A protein and the small-molecule ligand that binds it are described below.
Small molecule (SMILES): NC(=O)NOCc1ccccc1

Sequence of chain 1.A:
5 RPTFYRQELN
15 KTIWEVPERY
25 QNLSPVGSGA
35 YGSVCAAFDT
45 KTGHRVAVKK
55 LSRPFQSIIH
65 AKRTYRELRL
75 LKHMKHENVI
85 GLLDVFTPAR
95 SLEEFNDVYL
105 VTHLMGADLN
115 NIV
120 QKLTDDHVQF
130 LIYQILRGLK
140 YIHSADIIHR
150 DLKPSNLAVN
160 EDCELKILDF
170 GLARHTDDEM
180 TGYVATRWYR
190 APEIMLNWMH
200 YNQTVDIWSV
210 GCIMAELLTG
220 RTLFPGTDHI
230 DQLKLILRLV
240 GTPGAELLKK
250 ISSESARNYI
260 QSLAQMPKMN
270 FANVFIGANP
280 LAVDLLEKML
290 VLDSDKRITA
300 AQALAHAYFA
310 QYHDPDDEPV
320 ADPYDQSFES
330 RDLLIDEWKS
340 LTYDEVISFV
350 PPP

Binding-site contacts:
Ligand atom C5 contacts residue LYS53 of chain 1.A at 3.7 Å.
Ligand atom C5 contacts residue ALA51 of chain 1.A at 3.4 Å (hydrophobic).
Ligand atom C4 contacts residue LEU104 of chain 1.A at 3.7 Å (hydrophobic).
Ligand atom O contacts residue GLU71 of chain 1.A at 3.2 Å (salt-bridge).
Ligand atom C6 contacts residue LEU75 of chain 1.A at 3.7 Å (hydrophobic).
Ligand atom O1 contacts residue LEU75 of chain 1.A at 4.1 Å.
Ligand atom C1 contacts residue LYS53 of chain 1.A at 4.0 Å.
Ligand atom C contacts residue ALA51 of chain 1.A at 3.6 Å (hydrophobic).
Ligand atom C3 contacts residue LYS53 of chain 1.A at 3.7 Å.
Ligand atom O1 contacts residue PHE169 of chain 1.A at 2.8 Å (h-bond).
Ligand atom N1 contacts residue LEU75 of chain 1.A at 3.8 Å.
Ligand atom O contacts residue LYS53 of chain 1.A at 3.1 Å (salt-bridge).
Ligand atom N1 contacts residue PHE169 of chain 1.A at 2.8 Å (h-bond).
Ligand atom C7 contacts residue ASP168 of chain 1.A at 4.1 Å.
Ligand atom C7 contacts residue GLU71 of chain 1.A at 3.9 Å.
Ligand atom C4 contacts residue THR106 of chain 1.A at 4.0 Å.
Ligand atom N contacts residue GLU71 of chain 1.A at 4.1 Å.
Ligand atom N1 contacts residue GLU71 of chain 1.A at 2.8 Å (salt-bridge).
Ligand atom C contacts residue VAL52 of chain 1.A at 4.3 Å (hydrophobic).
Ligand atom C5 contacts residue LEU104 of chain 1.A at 3.4 Å (hydrophobic).
Ligand atom N1 contacts residue LEU171 of chain 1.A at 3.6 Å.
Ligand atom O1 contacts residue ILE84 of chain 1.A at 3.9 Å.
Ligand atom N contacts residue ILE84 of chain 1.A at 3.6 Å.
Ligand atom C7 contacts residue LEU75 of chain 1.A at 3.9 Å (hydrophobic).
Ligand atom O1 contacts residue ASP168 of chain 1.A at 3.1 Å (salt-bridge).
Ligand atom C contacts residue THR106 of chain 1.A at 4.1 Å.
Ligand atom C6 contacts residue LYS53 of chain 1.A at 3.7 Å.
Ligand atom C5 contacts residue THR106 of chain 1.A at 3.8 Å.
Ligand atom O contacts residue LEU75 of chain 1.A at 4.2 Å.
Ligand atom C contacts residue VAL38 of chain 1.A at 4.1 Å (hydrophobic).
Ligand atom C5 contacts residue VAL52 of chain 1.A at 4.2 Å (hydrophobic).
Ligand atom C7 contacts residue ILE84 of chain 1.A at 4.1 Å (hydrophobic).
Ligand atom C contacts residue LYS53 of chain 1.A at 3.7 Å.
Ligand atom C1 contacts residue VAL38 of chain 1.A at 4.2 Å (hydrophobic).
Ligand atom C2 contacts residue LYS53 of chain 1.A at 3.8 Å.
Ligand atom C6 contacts residue GLU71 of chain 1.A at 3.6 Å.
Ligand atom C7 contacts residue LEU171 of chain 1.A at 4.2 Å (hydrophobic).
Ligand atom C7 contacts residue PHE169 of chain 1.A at 3.7 Å (hydrophobic).
Ligand atom C4 contacts residue LYS53 of chain 1.A at 3.9 Å.
Ligand atom C6 contacts residue LEU104 of chain 1.A at 4.2 Å (hydrophobic).